Sequence of chain 2.B:
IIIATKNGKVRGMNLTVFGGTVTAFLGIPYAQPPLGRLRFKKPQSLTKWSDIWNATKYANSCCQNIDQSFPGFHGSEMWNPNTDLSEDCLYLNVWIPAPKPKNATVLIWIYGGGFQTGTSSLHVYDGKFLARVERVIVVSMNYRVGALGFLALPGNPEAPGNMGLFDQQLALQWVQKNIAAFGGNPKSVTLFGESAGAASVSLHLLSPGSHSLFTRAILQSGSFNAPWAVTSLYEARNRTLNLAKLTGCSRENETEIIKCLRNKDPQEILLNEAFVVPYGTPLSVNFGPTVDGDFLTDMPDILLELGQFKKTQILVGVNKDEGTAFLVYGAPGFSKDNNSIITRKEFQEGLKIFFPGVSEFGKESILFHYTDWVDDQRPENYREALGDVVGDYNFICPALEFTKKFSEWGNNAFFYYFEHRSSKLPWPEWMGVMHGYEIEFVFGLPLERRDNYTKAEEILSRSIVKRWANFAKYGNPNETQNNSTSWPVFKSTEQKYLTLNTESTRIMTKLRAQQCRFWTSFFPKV

The small molecule below binds the protein below.
Small molecule (SMILES): CC(=O)N[C@H]1[C@H](O[C@H]2[C@H](O)[C@@H](NC(C)=O)CO[C@@H]2CO)O[C@H](CO)[C@@H](O)[C@@H]1O

Binding-site contacts:
Ligand atom C4 contacts residue ASN241 of chain 2.B at 4.3 Å.
Ligand atom O5 contacts residue PRO281 of chain 2.B at 4.4 Å.
Ligand atom O6 contacts residue TYR282 of chain 2.B at 3.3 Å (h-bond).
Ligand atom O3 contacts residue ASN245 of chain 2.B at 4.3 Å.
Ligand atom C6 contacts residue PRO281 of chain 2.B at 4.1 Å (hydrophobic).
Ligand atom O5 contacts residue ASN241 of chain 2.B at 2.3 Å (h-bond).
Ligand atom C3 contacts residue ASN241 of chain 2.B at 3.8 Å.
Ligand atom C3 contacts residue ASN245 of chain 2.B at 3.8 Å.
Ligand atom C5 contacts residue PRO281 of chain 2.B at 4.5 Å (hydrophobic).
Ligand atom C2 contacts residue ASN245 of chain 2.B at 4.3 Å.
Ligand atom N2 contacts residue ASN241 of chain 2.B at 3.0 Å (h-bond).
Ligand atom C6 contacts residue TYR282 of chain 2.B at 3.9 Å (hydrophobic).
Ligand atom C2 contacts residue ASN241 of chain 2.B at 2.5 Å.
Ligand atom O6 contacts residue ASN241 of chain 2.B at 4.4 Å.
Ligand atom O4 contacts residue ASN245 of chain 2.B at 4.4 Å.
Ligand atom C5 contacts residue ASN241 of chain 2.B at 3.6 Å.
Ligand atom C1 contacts residue ASN241 of chain 2.B at 1.4 Å.
Ligand atom C7 contacts residue ASN241 of chain 2.B at 4.1 Å.
Ligand atom N2 contacts residue ASN245 of chain 2.B at 4.0 Å.
Ligand atom C5 contacts residue ASN245 of chain 2.B at 4.5 Å.
Ligand atom C8 contacts residue LEU244 of chain 2.B at 3.6 Å (hydrophobic).